Sequence of chain 1.L:
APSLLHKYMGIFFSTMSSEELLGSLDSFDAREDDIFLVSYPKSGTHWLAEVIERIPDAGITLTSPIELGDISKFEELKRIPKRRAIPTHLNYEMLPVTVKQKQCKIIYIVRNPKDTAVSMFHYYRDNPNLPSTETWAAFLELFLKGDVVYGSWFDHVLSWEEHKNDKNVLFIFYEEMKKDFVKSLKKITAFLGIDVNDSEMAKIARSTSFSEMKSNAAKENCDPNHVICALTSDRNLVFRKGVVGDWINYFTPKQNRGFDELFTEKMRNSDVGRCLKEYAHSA

Binding-site contacts:
Ligand atom O2' contacts residue GLY242 of chain 1.L at 3.2 Å (h-bond).
Ligand atom N6 contacts residue THR208 of chain 1.L at 3.2 Å (h-bond).
Ligand atom N7 contacts residue PHE239 of chain 1.L at 3.2 Å.
Ligand atom P1 contacts residue ARG111 of chain 1.L at 3.3 Å.
Ligand atom N3 contacts residue TYR174 of chain 1.L at 3.2 Å (h-bond).
Ligand atom N6 contacts residue MET213 of chain 1.L at 3.4 Å (h-bond).
Ligand atom P1 contacts residue SER119 of chain 1.L at 3.1 Å.
Ligand atom N6 contacts residue SER209 of chain 1.L at 3.2 Å.
Ligand atom N6 contacts residue PHE210 of chain 1.L at 2.8 Å.
Ligand atom O4P contacts residue THR45 of chain 1.L at 2.3 Å (h-bond).
Ligand atom O2P contacts residue ARG240 of chain 1.L at 3.3 Å (salt-bridge).
Ligand atom C6 contacts residue PHE210 of chain 1.L at 3.0 Å (hydrophobic).
Ligand atom O1P contacts residue ARG240 of chain 1.L at 2.9 Å (salt-bridge).
Ligand atom P2 contacts residue LYS42 of chain 1.L at 2.9 Å.
Ligand atom O5P contacts residue LYS42 of chain 1.L at 2.2 Å (salt-bridge).
Ligand atom O4P contacts residue LYS42 of chain 1.L at 2.7 Å (salt-bridge).
Ligand atom C5 contacts residue PHE210 of chain 1.L at 3.3 Å (hydrophobic).
Ligand atom O4P contacts residue SER43 of chain 1.L at 2.4 Å (h-bond).
Ligand atom O6P contacts residue HIS46 of chain 1.L at 3.3 Å (h-bond).
Ligand atom C4 contacts residue PHE210 of chain 1.L at 3.3 Å (hydrophobic).
Ligand atom O2P contacts residue SER119 of chain 1.L at 1.8 Å (h-bond).
Ligand atom O1P contacts residue ARG111 of chain 1.L at 2.7 Å (salt-bridge).
Ligand atom P1 contacts residue ARG240 of chain 1.L at 3.4 Å.
Ligand atom O5P contacts residue PRO41 of chain 1.L at 3.4 Å.
Ligand atom P2 contacts residue THR45 of chain 1.L at 3.0 Å.
Ligand atom O2' contacts residue VAL238 of chain 1.L at 3.2 Å (h-bond).
Ligand atom O3' contacts residue ARG111 of chain 1.L at 2.8 Å (salt-bridge).
Ligand atom O6P contacts residue THR45 of chain 1.L at 3.1 Å (h-bond).
Ligand atom P2 contacts residue SER43 of chain 1.L at 3.4 Å.
Ligand atom C2' contacts residue VAL238 of chain 1.L at 3.4 Å (hydrophobic).
Ligand atom O3P contacts residue GLY242 of chain 1.L at 3.0 Å (h-bond).
Ligand atom O3P contacts residue LYS241 of chain 1.L at 3.4 Å (salt-bridge).
Ligand atom O4P contacts residue TYR40 of chain 1.L at 3.3 Å (h-bond).
Ligand atom N3 contacts residue GLY242 of chain 1.L at 3.3 Å.
Ligand atom N1 contacts residue PHE210 of chain 1.L at 3.2 Å.
Ligand atom O5' contacts residue LYS42 of chain 1.L at 3.0 Å.
Ligand atom C1' contacts residue TYR174 of chain 1.L at 3.3 Å (hydrophobic).
Ligand atom C2 contacts residue GLY242 of chain 1.L at 3.5 Å.
Ligand atom O4P contacts residue GLY44 of chain 1.L at 2.6 Å (h-bond).
Ligand atom C8 contacts residue PHE239 of chain 1.L at 3.5 Å (hydrophobic).

This protein binds this small molecule.
Small molecule (SMILES): Nc1ncnc2c1ncn2[C@@H]1O[C@H](COP(=O)(O)O)[C@@H](OP(=O)(O)O)[C@H]1O